Binding-site contacts:
Ligand atom NE contacts residue ASP791 of chain 1.C at 3.0 Å (salt-bridge).
Ligand atom CD contacts residue LEU895 of chain 1.C at 4.0 Å (hydrophobic).
Ligand atom O contacts residue THR1043 of chain 1.C at 4.0 Å.
Ligand atom OXT contacts residue TYR1040 of chain 1.C at 4.1 Å.
Ligand atom NE contacts residue ALA793 of chain 1.C at 3.9 Å.
Ligand atom CD contacts residue LEU907 of chain 1.C at 3.8 Å (hydrophobic).
Ligand atom C contacts residue LEU907 of chain 1.C at 3.7 Å (hydrophobic).
Ligand atom NE contacts residue GLU892 of chain 1.C at 2.5 Å (salt-bridge).
Ligand atom C contacts residue TYR1040 of chain 1.C at 3.7 Å (hydrophobic).
Ligand atom CA contacts residue TYR1040 of chain 1.C at 3.7 Å (hydrophobic).
Ligand atom CG contacts residue LEU895 of chain 1.C at 3.8 Å (hydrophobic).
Ligand atom O contacts residue ASP1041 of chain 1.C at 3.1 Å.
Ligand atom CA contacts residue ASP1041 of chain 1.C at 4.5 Å.
Ligand atom CG contacts residue GLU892 of chain 1.C at 4.0 Å.
Ligand atom NE contacts residue GLU783 of chain 1.C at 3.4 Å (salt-bridge).
Ligand atom CD contacts residue GLU892 of chain 1.C at 3.7 Å.
Ligand atom OXT contacts residue ASP1041 of chain 1.C at 4.3 Å.
Ligand atom NE contacts residue SER792 of chain 1.C at 4.3 Å.
Ligand atom OXT contacts residue LEU907 of chain 1.C at 3.5 Å.
Ligand atom N contacts residue TYR1040 of chain 1.C at 2.8 Å (h-bond).
Ligand atom C contacts residue THR1042 of chain 1.C at 3.3 Å.
Ligand atom O contacts residue TYR1040 of chain 1.C at 3.9 Å.
Ligand atom CB contacts residue GLU783 of chain 1.C at 4.0 Å.
Ligand atom CB contacts residue LEU907 of chain 1.C at 4.2 Å (hydrophobic).
Ligand atom OXT contacts residue THR1042 of chain 1.C at 2.7 Å (h-bond).
Ligand atom CG contacts residue LEU907 of chain 1.C at 4.4 Å (hydrophobic).
Ligand atom O contacts residue LEU907 of chain 1.C at 3.9 Å.
Ligand atom N contacts residue HIS1039 of chain 1.C at 4.1 Å.
Ligand atom NE contacts residue VAL893 of chain 1.C at 3.7 Å.
Ligand atom CD contacts residue GLU783 of chain 1.C at 3.9 Å.
Ligand atom C contacts residue ASP1041 of chain 1.C at 3.8 Å.
Ligand atom CA contacts residue LEU907 of chain 1.C at 4.5 Å (hydrophobic).
Ligand atom O contacts residue THR1042 of chain 1.C at 2.6 Å (h-bond).
Ligand atom CD contacts residue ASP791 of chain 1.C at 3.2 Å.
Ligand atom CD contacts residue VAL893 of chain 1.C at 3.9 Å (hydrophobic).
Ligand atom N contacts residue ASP1041 of chain 1.C at 3.5 Å (salt-bridge).

A small-molecule ligand and the protein it binds are described below.
Small molecule (SMILES): NCCC[C@H](N)C(=O)O

Sequence of chain 1.C:
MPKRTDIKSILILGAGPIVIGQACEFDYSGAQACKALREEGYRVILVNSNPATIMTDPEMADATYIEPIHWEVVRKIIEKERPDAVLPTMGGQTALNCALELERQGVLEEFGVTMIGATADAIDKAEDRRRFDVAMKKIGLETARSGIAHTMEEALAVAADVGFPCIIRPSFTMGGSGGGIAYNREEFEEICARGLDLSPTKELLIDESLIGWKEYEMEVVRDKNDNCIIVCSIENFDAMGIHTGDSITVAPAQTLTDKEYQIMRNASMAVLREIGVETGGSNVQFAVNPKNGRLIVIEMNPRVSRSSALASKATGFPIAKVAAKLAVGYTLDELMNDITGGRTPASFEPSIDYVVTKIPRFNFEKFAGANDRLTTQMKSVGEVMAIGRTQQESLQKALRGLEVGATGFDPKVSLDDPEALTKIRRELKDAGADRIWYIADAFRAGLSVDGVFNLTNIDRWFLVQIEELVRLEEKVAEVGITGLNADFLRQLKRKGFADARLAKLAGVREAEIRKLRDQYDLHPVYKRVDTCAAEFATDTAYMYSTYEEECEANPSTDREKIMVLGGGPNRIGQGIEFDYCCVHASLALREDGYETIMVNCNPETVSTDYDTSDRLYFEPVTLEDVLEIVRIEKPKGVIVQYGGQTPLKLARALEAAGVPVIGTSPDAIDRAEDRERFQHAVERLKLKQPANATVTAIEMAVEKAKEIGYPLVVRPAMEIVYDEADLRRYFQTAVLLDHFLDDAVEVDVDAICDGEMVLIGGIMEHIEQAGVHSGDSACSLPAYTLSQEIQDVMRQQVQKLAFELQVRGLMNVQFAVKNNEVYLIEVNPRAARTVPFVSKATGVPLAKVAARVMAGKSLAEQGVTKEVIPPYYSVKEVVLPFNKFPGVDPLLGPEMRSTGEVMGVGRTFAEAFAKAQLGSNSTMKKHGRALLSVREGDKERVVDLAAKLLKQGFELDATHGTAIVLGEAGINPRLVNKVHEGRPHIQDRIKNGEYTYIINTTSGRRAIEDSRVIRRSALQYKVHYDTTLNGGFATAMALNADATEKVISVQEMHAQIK